Sequence of chain 2.A:
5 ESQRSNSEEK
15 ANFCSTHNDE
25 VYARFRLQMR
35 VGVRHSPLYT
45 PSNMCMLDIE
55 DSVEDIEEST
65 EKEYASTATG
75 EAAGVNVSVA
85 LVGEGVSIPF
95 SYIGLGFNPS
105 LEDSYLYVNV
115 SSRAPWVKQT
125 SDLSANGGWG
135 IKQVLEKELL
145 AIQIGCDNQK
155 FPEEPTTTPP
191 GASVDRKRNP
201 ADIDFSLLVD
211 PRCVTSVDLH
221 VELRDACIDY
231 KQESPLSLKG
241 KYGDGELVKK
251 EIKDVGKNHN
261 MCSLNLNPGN

A small-molecule ligand and the protein it binds are described below.
Small molecule (SMILES): CC(=O)N[C@@H]1[C@@H](O)[C@H](O)[C@@H](CO)O[C@H]1O

Binding-site contacts:
Ligand atom O5 contacts residue ASP151 of chain 2.A at 3.2 Å.
Ligand atom N2 contacts residue ASN80 of chain 2.A at 2.9 Å (h-bond).
Ligand atom N2 contacts residue GLY149 of chain 2.A at 4.5 Å.
Ligand atom O6 contacts residue ASP151 of chain 2.A at 4.2 Å.
Ligand atom C8 contacts residue GLY149 of chain 2.A at 3.8 Å.
Ligand atom C1 contacts residue ASP151 of chain 2.A at 3.8 Å.
Ligand atom O5 contacts residue ASN80 of chain 2.A at 2.3 Å (h-bond).
Ligand atom C8 contacts residue SER82 of chain 2.A at 4.1 Å.
Ligand atom C8 contacts residue ILE148 of chain 2.A at 4.2 Å (hydrophobic).
Ligand atom C1 contacts residue ASN80 of chain 2.A at 1.4 Å.
Ligand atom O7 contacts residue SER82 of chain 2.A at 4.3 Å.
Ligand atom C8 contacts residue GLN147 of chain 2.A at 3.6 Å.
Ligand atom C4 contacts residue ASN80 of chain 2.A at 4.2 Å.
Ligand atom C6 contacts residue ASN152 of chain 2.A at 4.1 Å.
Ligand atom C8 contacts residue ASN80 of chain 2.A at 3.6 Å.
Ligand atom C7 contacts residue ASN80 of chain 2.A at 3.2 Å.
Ligand atom O6 contacts residue ASN152 of chain 2.A at 4.2 Å.
Ligand atom C2 contacts residue ASN80 of chain 2.A at 2.4 Å.
Ligand atom C5 contacts residue ASP151 of chain 2.A at 3.4 Å.
Ligand atom C3 contacts residue ASN80 of chain 2.A at 3.8 Å.
Ligand atom C5 contacts residue ASN80 of chain 2.A at 3.6 Å.
Ligand atom C6 contacts residue ASP151 of chain 2.A at 3.3 Å.
Ligand atom O7 contacts residue ASN80 of chain 2.A at 3.2 Å (h-bond).